Binding-site contacts:
Ligand atom C5 contacts residue PHE7 of chain 1.A at 3.5 Å (hydrophobic).
Ligand atom C8 contacts residue ARG85 of chain 1.A at 4.5 Å.
Ligand atom C5 contacts residue PHE90 of chain 1.A at 3.1 Å (hydrophobic).
Ligand atom C3 contacts residue PHE90 of chain 1.A at 3.8 Å (hydrophobic).
Ligand atom O contacts residue ALA10 of chain 1.A at 4.3 Å.
Ligand atom C6 contacts residue ARG85 of chain 1.A at 3.9 Å.
Ligand atom N1 contacts residue ARG85 of chain 1.A at 3.5 Å (salt-bridge).
Ligand atom C2 contacts residue PHE90 of chain 1.A at 4.0 Å (hydrophobic).
Ligand atom C7 contacts residue ARG85 of chain 1.A at 4.4 Å.
Ligand atom C4 contacts residue PHE7 of chain 1.A at 3.7 Å (hydrophobic).
Ligand atom C3 contacts residue ALA10 of chain 1.A at 4.3 Å (hydrophobic).
Ligand atom C4 contacts residue ALA10 of chain 1.A at 3.4 Å (hydrophobic).
Ligand atom C5 contacts residue ILE11 of chain 1.A at 3.3 Å (hydrophobic).
Ligand atom N contacts residue PHE90 of chain 1.A at 4.3 Å.
Ligand atom C2 contacts residue ARG85 of chain 1.A at 3.8 Å.
Ligand atom C3 contacts residue ARG85 of chain 1.A at 4.3 Å.
Ligand atom C10 contacts residue ARG85 of chain 1.A at 3.4 Å.
Ligand atom C9 contacts residue ARG85 of chain 1.A at 4.1 Å.
Ligand atom C4 contacts residue ARG85 of chain 1.A at 4.0 Å.
Ligand atom O contacts residue PHE90 of chain 1.A at 4.4 Å.
Ligand atom C10 contacts residue PHE90 of chain 1.A at 3.9 Å (hydrophobic).
Ligand atom C2 contacts residue ALA10 of chain 1.A at 4.4 Å (hydrophobic).
Ligand atom N contacts residue ARG85 of chain 1.A at 4.5 Å.
Ligand atom N1 contacts residue PHE90 of chain 1.A at 4.3 Å.
Ligand atom C4 contacts residue ILE11 of chain 1.A at 3.4 Å (hydrophobic).
Ligand atom C5 contacts residue ARG85 of chain 1.A at 3.7 Å.
Ligand atom O contacts residue ARG85 of chain 1.A at 2.9 Å (salt-bridge).
Ligand atom C3 contacts residue PHE7 of chain 1.A at 3.3 Å (hydrophobic).

Sequence of chain 1.A:
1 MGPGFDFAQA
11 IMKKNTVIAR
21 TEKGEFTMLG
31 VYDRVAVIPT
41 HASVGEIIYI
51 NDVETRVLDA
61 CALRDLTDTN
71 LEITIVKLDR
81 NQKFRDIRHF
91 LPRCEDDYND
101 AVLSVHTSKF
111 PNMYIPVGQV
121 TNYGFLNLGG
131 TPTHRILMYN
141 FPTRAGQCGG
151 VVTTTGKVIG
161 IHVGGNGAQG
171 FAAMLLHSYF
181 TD

The small molecule below binds the protein below.
Small molecule (SMILES): C[C@H](NC(=O)C1CC1)c1cccnc1